Binding-site contacts:
Ligand atom O1 contacts residue ALA24 of chain 60.C at 3.6 Å.
Ligand atom C3 contacts residue PRO174 of chain 60.A at 3.8 Å (hydrophobic).
Ligand atom C4A contacts residue ASN198 of chain 60.A at 3.9 Å.
Ligand atom C4 contacts residue PHE186 of chain 60.A at 3.6 Å (hydrophobic).
Ligand atom O1 contacts residue TYR152 of chain 60.A at 3.9 Å.
Ligand atom C7C contacts residue TYR128 of chain 60.A at 3.6 Å (hydrophobic).
Ligand atom C7C contacts residue TYR197 of chain 60.A at 3.8 Å (hydrophobic).
Ligand atom C1C contacts residue TYR152 of chain 60.A at 4.0 Å (hydrophobic).
Ligand atom C5B contacts residue LEU106 of chain 60.A at 3.8 Å (hydrophobic).
Ligand atom C2C contacts residue VAL188 of chain 60.A at 3.2 Å (hydrophobic).
Ligand atom C4B contacts residue LEU106 of chain 60.A at 4.0 Å (hydrophobic).
Ligand atom C6C contacts residue VAL191 of chain 60.A at 3.2 Å (hydrophobic).
Ligand atom C31 contacts residue ALA150 of chain 60.A at 3.1 Å (hydrophobic).
Ligand atom C31 contacts residue VAL176 of chain 60.A at 3.3 Å (hydrophobic).
Ligand atom C2C contacts residue TYR152 of chain 60.A at 4.0 Å (hydrophobic).
Ligand atom N2 contacts residue PHE186 of chain 60.A at 3.7 Å.
Ligand atom C5C contacts residue ILE104 of chain 60.A at 3.8 Å (hydrophobic).
Ligand atom C4 contacts residue TYR152 of chain 60.A at 3.9 Å (hydrophobic).
Ligand atom C5B contacts residue TYR197 of chain 60.A at 3.8 Å (hydrophobic).
Ligand atom CM1 contacts residue SER107 of chain 60.A at 3.9 Å.
Ligand atom C3 contacts residue PHE186 of chain 60.A at 3.8 Å (hydrophobic).
Ligand atom C4 contacts residue MET224 of chain 60.A at 3.8 Å (hydrophobic).
Ligand atom N2 contacts residue ALA24 of chain 60.C at 3.4 Å.
Ligand atom C6B contacts residue TYR197 of chain 60.A at 3.7 Å (hydrophobic).
Ligand atom C5 contacts residue TYR152 of chain 60.A at 3.8 Å (hydrophobic).
Ligand atom C4C contacts residue TYR152 of chain 60.A at 3.8 Å (hydrophobic).
Ligand atom C6B contacts residue LEU106 of chain 60.A at 4.0 Å (hydrophobic).
Ligand atom C4C contacts residue ILE104 of chain 60.A at 3.9 Å (hydrophobic).
Ligand atom C5 contacts residue PHE186 of chain 60.A at 3.5 Å (hydrophobic).
Ligand atom C31 contacts residue PRO174 of chain 60.A at 3.4 Å (hydrophobic).
Ligand atom O1B contacts residue TYR128 of chain 60.A at 3.9 Å.
Ligand atom C7C contacts residue VAL191 of chain 60.A at 4.0 Å (hydrophobic).
Ligand atom C31 contacts residue SER175 of chain 60.A at 3.6 Å.
Ligand atom O1 contacts residue VAL188 of chain 60.A at 3.8 Å.
Ligand atom C3C contacts residue VAL188 of chain 60.A at 3.3 Å (hydrophobic).
Ligand atom O1B contacts residue ILE104 of chain 60.A at 3.9 Å.
Ligand atom C3C contacts residue TYR128 of chain 60.A at 3.9 Å (hydrophobic).
Ligand atom N2 contacts residue PRO174 of chain 60.A at 3.9 Å.
Ligand atom C5C contacts residue TYR128 of chain 60.A at 3.5 Å (hydrophobic).
Ligand atom O1 contacts residue PHE186 of chain 60.A at 3.5 Å.

Sequence of chain 60.C:
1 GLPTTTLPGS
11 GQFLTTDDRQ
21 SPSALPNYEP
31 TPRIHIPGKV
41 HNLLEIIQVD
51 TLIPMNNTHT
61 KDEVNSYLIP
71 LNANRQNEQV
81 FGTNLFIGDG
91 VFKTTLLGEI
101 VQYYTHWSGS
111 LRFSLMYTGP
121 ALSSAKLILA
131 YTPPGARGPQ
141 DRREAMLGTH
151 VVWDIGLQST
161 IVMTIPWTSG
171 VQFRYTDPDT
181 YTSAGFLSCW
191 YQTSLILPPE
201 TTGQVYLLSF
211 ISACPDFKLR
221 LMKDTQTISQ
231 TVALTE

Sequence of chain 60.A:
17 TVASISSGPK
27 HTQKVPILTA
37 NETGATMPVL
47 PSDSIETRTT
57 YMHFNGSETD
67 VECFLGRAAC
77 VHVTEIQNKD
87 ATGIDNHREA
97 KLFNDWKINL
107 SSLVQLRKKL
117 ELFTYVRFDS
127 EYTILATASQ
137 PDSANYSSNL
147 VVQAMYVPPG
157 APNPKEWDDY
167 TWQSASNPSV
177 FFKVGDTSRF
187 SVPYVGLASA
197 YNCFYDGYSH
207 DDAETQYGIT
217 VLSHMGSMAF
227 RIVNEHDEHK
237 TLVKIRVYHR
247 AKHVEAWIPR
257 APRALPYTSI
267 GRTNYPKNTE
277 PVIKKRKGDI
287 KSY

The small molecule below binds the protein below.
Small molecule (SMILES): Cc1cc(CCCCCCCOc2ccc(C3=N[C@@H](C)CO3)cc2)on1